Binding-site contacts:
Ligand atom CAD contacts residue PHE198 of chain 1.B at 4.4 Å (hydrophobic).
Ligand atom CBB contacts residue PRO89 of chain 1.B at 4.2 Å (hydrophobic).
Ligand atom CAR contacts residue ILE22 of chain 1.A at 3.7 Å (hydrophobic).
Ligand atom CAD contacts residue ILE201 of chain 1.B at 3.6 Å (hydrophobic).
Ligand atom CAS contacts residue CYS92 of chain 1.B at 4.5 Å (hydrophobic).
Ligand atom CAU contacts residue CYS92 of chain 1.B at 3.9 Å (hydrophobic).
Ligand atom CBH contacts residue PHE198 of chain 1.B at 4.4 Å (hydrophobic).
Ligand atom CAT contacts residue PHE198 of chain 1.B at 3.5 Å (hydrophobic).
Ligand atom CAS contacts residue PHE198 of chain 1.B at 3.9 Å (hydrophobic).
Ligand atom CBB contacts residue THR88 of chain 1.B at 3.8 Å.
Ligand atom CAY contacts residue ILE22 of chain 1.A at 4.4 Å (hydrophobic).
Ligand atom CAT contacts residue ILE22 of chain 1.A at 3.7 Å (hydrophobic).
Ligand atom CBC contacts residue ILE22 of chain 1.A at 3.8 Å (hydrophobic).
Ligand atom CAR contacts residue PHE198 of chain 1.B at 4.0 Å (hydrophobic).
Ligand atom CAD contacts residue PHE205 of chain 1.B at 3.8 Å (hydrophobic).
Ligand atom CBE contacts residue LEU26 of chain 1.A at 4.5 Å (hydrophobic).
Ligand atom CAE contacts residue PHE205 of chain 1.B at 3.8 Å (hydrophobic).

Sequence of chain 1.A:
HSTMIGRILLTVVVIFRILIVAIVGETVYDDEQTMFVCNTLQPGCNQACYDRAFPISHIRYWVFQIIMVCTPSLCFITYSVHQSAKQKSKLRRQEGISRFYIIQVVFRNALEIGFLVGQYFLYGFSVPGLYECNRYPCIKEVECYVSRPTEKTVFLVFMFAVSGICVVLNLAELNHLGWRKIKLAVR

A protein and the small-molecule ligand that binds it are described below.
Small molecule (SMILES): CC(C)CCC[C@@H](C)[C@H]1CC[C@H]2[C@@H]3CC=C4C[C@@H](OC(=O)CCC(=O)O)CC[C@]4(C)[C@H]3CC[C@]12C

Sequence of chain 1.B:
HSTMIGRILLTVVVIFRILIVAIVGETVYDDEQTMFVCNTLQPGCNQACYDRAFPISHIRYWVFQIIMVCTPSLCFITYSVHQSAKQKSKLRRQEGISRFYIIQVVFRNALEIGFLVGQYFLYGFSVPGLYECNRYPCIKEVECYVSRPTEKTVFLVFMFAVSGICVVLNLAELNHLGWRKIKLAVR